Sequence of chain 1.B:
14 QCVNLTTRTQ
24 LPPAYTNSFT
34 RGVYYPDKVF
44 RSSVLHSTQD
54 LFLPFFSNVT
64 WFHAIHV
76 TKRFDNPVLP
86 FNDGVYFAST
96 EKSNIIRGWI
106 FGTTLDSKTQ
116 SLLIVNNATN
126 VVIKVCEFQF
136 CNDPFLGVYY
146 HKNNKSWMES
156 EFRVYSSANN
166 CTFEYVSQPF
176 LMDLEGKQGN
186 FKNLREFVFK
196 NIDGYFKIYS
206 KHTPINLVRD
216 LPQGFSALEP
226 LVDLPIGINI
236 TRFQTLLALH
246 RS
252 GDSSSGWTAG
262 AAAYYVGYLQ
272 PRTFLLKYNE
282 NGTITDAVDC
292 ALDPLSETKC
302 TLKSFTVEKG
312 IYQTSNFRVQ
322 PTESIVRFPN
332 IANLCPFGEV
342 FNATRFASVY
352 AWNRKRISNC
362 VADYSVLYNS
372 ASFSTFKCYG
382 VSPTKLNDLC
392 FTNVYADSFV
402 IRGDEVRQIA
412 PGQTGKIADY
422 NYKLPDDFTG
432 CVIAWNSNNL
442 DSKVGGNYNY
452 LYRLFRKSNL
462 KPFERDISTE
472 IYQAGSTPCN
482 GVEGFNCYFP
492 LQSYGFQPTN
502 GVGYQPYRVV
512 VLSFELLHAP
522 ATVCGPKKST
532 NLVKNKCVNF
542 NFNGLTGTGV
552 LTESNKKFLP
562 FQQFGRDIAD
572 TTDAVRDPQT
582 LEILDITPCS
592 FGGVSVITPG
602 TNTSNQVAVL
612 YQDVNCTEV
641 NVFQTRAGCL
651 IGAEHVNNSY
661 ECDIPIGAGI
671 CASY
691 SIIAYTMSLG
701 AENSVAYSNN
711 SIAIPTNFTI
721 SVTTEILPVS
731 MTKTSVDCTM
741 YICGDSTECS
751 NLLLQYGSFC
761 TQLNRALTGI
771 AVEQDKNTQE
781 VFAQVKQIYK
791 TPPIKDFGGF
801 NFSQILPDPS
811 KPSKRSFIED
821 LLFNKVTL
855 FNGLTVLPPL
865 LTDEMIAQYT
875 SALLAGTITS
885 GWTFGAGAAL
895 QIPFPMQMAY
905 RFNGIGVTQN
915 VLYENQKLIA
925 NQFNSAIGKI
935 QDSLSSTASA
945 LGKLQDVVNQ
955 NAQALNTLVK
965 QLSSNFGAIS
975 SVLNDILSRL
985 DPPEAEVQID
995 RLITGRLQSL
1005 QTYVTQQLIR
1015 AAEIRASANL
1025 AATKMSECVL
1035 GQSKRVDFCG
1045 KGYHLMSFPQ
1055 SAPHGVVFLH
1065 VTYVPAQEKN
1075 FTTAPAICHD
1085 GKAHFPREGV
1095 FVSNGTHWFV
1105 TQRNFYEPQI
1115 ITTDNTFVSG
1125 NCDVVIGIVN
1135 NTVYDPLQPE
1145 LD

The protein below binds the small molecule below.
Small molecule (SMILES): CC(=O)N[C@@H]1[C@@H](O)[C@H](O)[C@@H](CO)O[C@H]1O

Binding-site contacts:
Ligand atom O5 contacts residue ASN1134 of chain 1.B at 2.4 Å (h-bond).
Ligand atom C4 contacts residue ASN1134 of chain 1.B at 4.2 Å.
Ligand atom C3 contacts residue ASN1134 of chain 1.B at 3.8 Å.
Ligand atom N2 contacts residue ASN1134 of chain 1.B at 2.9 Å (h-bond).
Ligand atom C8 contacts residue ASN1134 of chain 1.B at 4.5 Å.
Ligand atom O7 contacts residue ASN1134 of chain 1.B at 3.5 Å (h-bond).
Ligand atom C1 contacts residue ASN1134 of chain 1.B at 1.4 Å.
Ligand atom C5 contacts residue ASN1134 of chain 1.B at 3.7 Å.
Ligand atom C7 contacts residue ASN1134 of chain 1.B at 3.4 Å.
Ligand atom C2 contacts residue ASN1134 of chain 1.B at 2.5 Å.